Sequence of chain 1.A:
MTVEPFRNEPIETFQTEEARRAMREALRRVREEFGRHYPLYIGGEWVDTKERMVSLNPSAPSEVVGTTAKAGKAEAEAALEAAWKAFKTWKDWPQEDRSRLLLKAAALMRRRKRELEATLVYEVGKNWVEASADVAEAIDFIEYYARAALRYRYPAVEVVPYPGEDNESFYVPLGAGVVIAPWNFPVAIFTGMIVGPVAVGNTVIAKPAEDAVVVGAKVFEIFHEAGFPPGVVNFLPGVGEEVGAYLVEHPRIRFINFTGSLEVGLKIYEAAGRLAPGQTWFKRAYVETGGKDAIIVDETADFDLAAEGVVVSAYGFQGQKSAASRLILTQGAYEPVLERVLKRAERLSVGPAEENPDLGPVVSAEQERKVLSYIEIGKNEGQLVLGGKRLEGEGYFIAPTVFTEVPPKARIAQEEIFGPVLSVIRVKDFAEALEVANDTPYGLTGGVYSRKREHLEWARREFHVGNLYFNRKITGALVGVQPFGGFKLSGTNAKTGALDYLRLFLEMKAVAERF

Binding-site contacts:
Ligand atom C contacts residue SER323 of chain 1.A at 3.3 Å.
Ligand atom OXT contacts residue LYS321 of chain 1.A at 4.3 Å.
Ligand atom OXT contacts residue PHE185 of chain 1.A at 4.2 Å.
Ligand atom CB contacts residue SER323 of chain 1.A at 3.8 Å.
Ligand atom CB contacts residue PHE485 of chain 1.A at 3.7 Å (hydrophobic).
Ligand atom OXT contacts residue GLY477 of chain 1.A at 2.8 Å (h-bond).
Ligand atom C contacts residue PHE485 of chain 1.A at 4.3 Å (hydrophobic).
Ligand atom OXT contacts residue SER323 of chain 1.A at 2.7 Å (h-bond).
Ligand atom O contacts residue SER323 of chain 1.A at 3.8 Å.
Ligand atom OXT contacts residue ALA478 of chain 1.A at 4.2 Å.
Ligand atom O contacts residue GLY477 of chain 1.A at 3.2 Å (h-bond).
Ligand atom N contacts residue GLU137 of chain 1.A at 4.2 Å.
Ligand atom N contacts residue ALA478 of chain 1.A at 4.3 Å.
Ligand atom CB contacts residue CSO322 of chain 1.A at 3.2 Å.
Ligand atom CA contacts residue SER323 of chain 1.A at 4.1 Å.
Ligand atom O contacts residue THR476 of chain 1.A at 4.0 Å.
Ligand atom CB contacts residue PHE185 of chain 1.A at 3.6 Å (hydrophobic).
Ligand atom C contacts residue GLY477 of chain 1.A at 3.3 Å.
Ligand atom C contacts residue THR476 of chain 1.A at 4.3 Å.
Ligand atom O contacts residue PHE485 of chain 1.A at 3.6 Å.
Ligand atom OXT contacts residue THR476 of chain 1.A at 3.7 Å.
Ligand atom N contacts residue PHE485 of chain 1.A at 3.7 Å.
Ligand atom C contacts residue ALA478 of chain 1.A at 3.8 Å (hydrophobic).
Ligand atom CA contacts residue PHE485 of chain 1.A at 4.2 Å (hydrophobic).
Ligand atom O contacts residue ALA478 of chain 1.A at 3.0 Å (h-bond).
Ligand atom CA contacts residue PHE185 of chain 1.A at 4.0 Å (hydrophobic).

The small molecule below binds the protein below.
Small molecule (SMILES): C[C@H](N)C(=O)O